Sequence of chain 1.A:
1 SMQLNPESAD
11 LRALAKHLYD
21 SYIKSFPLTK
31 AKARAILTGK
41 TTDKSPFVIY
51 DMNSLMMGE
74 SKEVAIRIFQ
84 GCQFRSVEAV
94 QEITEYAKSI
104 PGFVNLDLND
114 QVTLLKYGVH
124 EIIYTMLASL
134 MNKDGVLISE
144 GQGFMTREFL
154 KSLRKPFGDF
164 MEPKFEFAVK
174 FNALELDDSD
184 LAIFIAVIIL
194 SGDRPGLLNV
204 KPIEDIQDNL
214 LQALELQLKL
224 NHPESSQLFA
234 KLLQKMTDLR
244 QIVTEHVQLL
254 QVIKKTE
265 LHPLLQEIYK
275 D

Binding-site contacts:
Ligand atom F1 contacts residue ILE141 of chain 1.A at 3.6 Å.
Ligand atom F2 contacts residue ILE141 of chain 1.A at 3.7 Å.
Ligand atom O2 contacts residue PHE163 of chain 1.A at 2.8 Å.
Ligand atom C25 contacts residue SER89 of chain 1.A at 3.3 Å.
Ligand atom C14 contacts residue SER142 of chain 1.A at 3.7 Å.
Ligand atom C18 contacts residue CYS85 of chain 1.A at 3.3 Å (hydrophobic).
Ligand atom F3 contacts residue MET164 of chain 1.A at 3.0 Å.
Ligand atom C contacts residue ILE141 of chain 1.A at 3.8 Å (hydrophobic).
Ligand atom C13 contacts residue GLY84 of chain 1.A at 3.7 Å.
Ligand atom C16 contacts residue ARG88 of chain 1.A at 3.7 Å.
Ligand atom O contacts residue SER142 of chain 1.A at 3.2 Å (h-bond).
Ligand atom C23 contacts residue HIS123 of chain 1.A at 3.8 Å.
Ligand atom F1 contacts residue CYS85 of chain 1.A at 3.0 Å.
Ligand atom C14 contacts residue GLY84 of chain 1.A at 3.6 Å.
Ligand atom N2 contacts residue PHE163 of chain 1.A at 3.6 Å.
Ligand atom C22 contacts residue SER89 of chain 1.A at 3.6 Å.
Ligand atom C20 contacts residue MET164 of chain 1.A at 3.6 Å (hydrophobic).
Ligand atom C13 contacts residue SER142 of chain 1.A at 3.8 Å.
Ligand atom C contacts residue ARG88 of chain 1.A at 3.8 Å.
Ligand atom C15 contacts residue GLY84 of chain 1.A at 3.6 Å.
Ligand atom O contacts residue ARG88 of chain 1.A at 3.5 Å.
Ligand atom C26 contacts residue SER89 of chain 1.A at 3.8 Å.
Ligand atom C24 contacts residue TYR127 of chain 1.A at 3.0 Å (hydrophobic).
Ligand atom C10 contacts residue ILE141 of chain 1.A at 3.8 Å (hydrophobic).
Ligand atom O contacts residue ILE141 of chain 1.A at 3.5 Å.
Ligand atom O2 contacts residue HIS249 of chain 1.A at 2.9 Å.
Ligand atom O1 contacts residue SER89 of chain 1.A at 3.6 Å (h-bond).
Ligand atom C10 contacts residue ILE49 of chain 1.A at 3.6 Å (hydrophobic).
Ligand atom C23 contacts residue SER89 of chain 1.A at 3.1 Å.
Ligand atom F2 contacts residue VAL139 of chain 1.A at 3.5 Å.
Ligand atom C19 contacts residue CYS85 of chain 1.A at 3.6 Å (hydrophobic).
Ligand atom O1 contacts residue CYS85 of chain 1.A at 3.6 Å.
Ligand atom O1 contacts residue PHE163 of chain 1.A at 3.5 Å.
Ligand atom C2 contacts residue ILE141 of chain 1.A at 3.7 Å (hydrophobic).
Ligand atom C24 contacts residue HIS123 of chain 1.A at 3.4 Å.
Ligand atom C20 contacts residue CYS85 of chain 1.A at 3.3 Å (hydrophobic).
Ligand atom C9 contacts residue GLY58 of chain 1.A at 3.5 Å.
Ligand atom S contacts residue PHE163 of chain 1.A at 3.4 Å.
Ligand atom C4 contacts residue GLY84 of chain 1.A at 3.7 Å.
Ligand atom C11 contacts residue ILE141 of chain 1.A at 3.8 Å (hydrophobic).

A protein and the small-molecule ligand that binds it are described below.
Small molecule (SMILES): O=C(NCc1ccc(NS(=O)(=O)C2CC2)cc1C(F)(F)F)c1ccc2c(ccn2Cc2cccc(F)c2)c1